Sequence of chain 55.B:
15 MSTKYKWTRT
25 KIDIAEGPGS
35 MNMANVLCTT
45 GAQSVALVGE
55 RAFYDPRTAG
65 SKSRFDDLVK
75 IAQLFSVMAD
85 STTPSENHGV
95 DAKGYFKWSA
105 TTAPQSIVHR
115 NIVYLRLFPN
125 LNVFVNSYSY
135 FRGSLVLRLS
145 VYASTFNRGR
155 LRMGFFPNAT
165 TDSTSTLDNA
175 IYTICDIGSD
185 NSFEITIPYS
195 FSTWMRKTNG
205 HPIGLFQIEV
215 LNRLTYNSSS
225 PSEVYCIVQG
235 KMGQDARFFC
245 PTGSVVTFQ

Sequence of chain 53.B:
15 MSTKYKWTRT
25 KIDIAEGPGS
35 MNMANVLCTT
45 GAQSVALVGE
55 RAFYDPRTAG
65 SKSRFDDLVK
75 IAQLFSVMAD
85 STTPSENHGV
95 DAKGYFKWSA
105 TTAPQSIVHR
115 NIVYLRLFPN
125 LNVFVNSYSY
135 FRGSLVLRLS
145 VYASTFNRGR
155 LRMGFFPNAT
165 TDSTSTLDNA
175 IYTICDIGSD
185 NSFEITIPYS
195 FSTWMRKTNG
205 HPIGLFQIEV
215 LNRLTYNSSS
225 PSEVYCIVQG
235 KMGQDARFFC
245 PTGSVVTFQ

Sequence of chain 55.A:
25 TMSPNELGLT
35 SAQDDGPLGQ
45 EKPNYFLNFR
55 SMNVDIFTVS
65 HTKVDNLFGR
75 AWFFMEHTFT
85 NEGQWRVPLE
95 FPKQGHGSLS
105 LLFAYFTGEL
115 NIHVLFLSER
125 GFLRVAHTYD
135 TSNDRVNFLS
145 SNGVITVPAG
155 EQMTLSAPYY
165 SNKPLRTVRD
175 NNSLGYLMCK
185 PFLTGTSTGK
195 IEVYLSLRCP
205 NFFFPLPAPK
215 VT

Binding-site contacts:
Ligand atom O4' contacts residue ARG68 of chain 55.B at 3.0 Å (salt-bridge).
Ligand atom O2' contacts residue TYR19 of chain 52.B at 3.7 Å.
Ligand atom C5' contacts residue ARG202 of chain 55.A at 3.9 Å.
Ligand atom O2' contacts residue THR17 of chain 53.B at 2.8 Å.
Ligand atom C2 contacts residue ARG55 of chain 55.B at 3.1 Å.
Ligand atom N3 contacts residue ARG55 of chain 55.B at 3.2 Å (salt-bridge).
Ligand atom O2' contacts residue LEU41 of chain 55.B at 3.8 Å.
Ligand atom O2' contacts residue THR44 of chain 55.B at 3.9 Å.
Ligand atom N1 contacts residue TRP21 of chain 53.B at 3.8 Å.
Ligand atom C4' contacts residue TYR19 of chain 52.B at 3.8 Å (hydrophobic).
Ligand atom C2' contacts residue THR17 of chain 53.B at 3.7 Å.
Ligand atom N1 contacts residue ARG68 of chain 55.B at 3.9 Å.
Ligand atom O2 contacts residue TYR58 of chain 55.B at 3.6 Å.
Ligand atom P contacts residue THR17 of chain 53.B at 3.9 Å.
Ligand atom OP1 contacts residue TYR19 of chain 52.B at 3.6 Å (h-bond).
Ligand atom N1 contacts residue ALA56 of chain 55.B at 3.2 Å (h-bond).
Ligand atom O2' contacts residue ARG55 of chain 55.B at 3.8 Å.
Ligand atom C2 contacts residue TRP21 of chain 53.B at 3.2 Å (hydrophobic).
Ligand atom C4 contacts residue TRP21 of chain 53.B at 3.7 Å (hydrophobic).
Ligand atom O2 contacts residue TRP21 of chain 53.B at 2.9 Å.
Ligand atom O4 contacts residue TRP21 of chain 53.B at 3.4 Å.
Ligand atom P contacts residue TYR19 of chain 52.B at 4.0 Å.
Ligand atom C6 contacts residue TYR58 of chain 55.B at 3.8 Å (hydrophobic).
Ligand atom O2' contacts residue ARG55 of chain 55.B at 3.1 Å (salt-bridge).
Ligand atom N1 contacts residue TYR58 of chain 55.B at 3.5 Å.
Ligand atom OP2 contacts residue ARG202 of chain 55.A at 3.6 Å.
Ligand atom OP2 contacts residue THR17 of chain 53.B at 3.5 Å.
Ligand atom C1' contacts residue TRP21 of chain 53.B at 3.9 Å (hydrophobic).
Ligand atom O4' contacts residue ARG202 of chain 55.A at 3.9 Å.
Ligand atom C2 contacts residue TYR58 of chain 55.B at 3.8 Å (hydrophobic).
Ligand atom N3 contacts residue TRP21 of chain 53.B at 3.2 Å.
Ligand atom O2' contacts residue CYS203 of chain 55.A at 3.3 Å (h-bond).
Ligand atom OP2 contacts residue ARG55 of chain 55.B at 2.9 Å (salt-bridge).
Ligand atom C1' contacts residue ARG68 of chain 55.B at 3.8 Å.
Ligand atom OP1 contacts residue MET15 of chain 53.B at 3.1 Å.
Ligand atom C2 contacts residue ALA56 of chain 55.B at 3.8 Å (hydrophobic).
Ligand atom C2' contacts residue ARG55 of chain 55.B at 3.4 Å.
Ligand atom N6 contacts residue TYR58 of chain 55.B at 3.5 Å (h-bond).
Ligand atom OP1 contacts residue THR17 of chain 53.B at 3.7 Å.
Ligand atom O3' contacts residue TYR19 of chain 52.B at 3.0 Å (h-bond).

Sequence of chain 52.B:
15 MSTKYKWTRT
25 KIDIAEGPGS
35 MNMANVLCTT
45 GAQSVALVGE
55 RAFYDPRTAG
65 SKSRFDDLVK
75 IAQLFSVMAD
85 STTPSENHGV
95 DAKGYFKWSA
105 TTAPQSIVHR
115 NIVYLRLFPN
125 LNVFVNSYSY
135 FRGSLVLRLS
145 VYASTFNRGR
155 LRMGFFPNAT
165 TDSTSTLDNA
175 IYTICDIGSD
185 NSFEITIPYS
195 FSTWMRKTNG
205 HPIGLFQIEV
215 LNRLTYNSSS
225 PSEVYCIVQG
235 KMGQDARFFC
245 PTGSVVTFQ

A protein and the small-molecule ligand that binds it are described below.
Small molecule (SMILES): Nc1ncnc2c1ncn2[C@@H]1O[C@H](CO)[C@@H](O[P](=O)(O)OC[C@H]2O[C@@H](n3ccc(=O)[nH]c3=O)[C@H](O)[C@@H]2O[P](=O)(O)OC[C@H]2O[C@@H](n3ccc(=O)[nH]c3=O)[C@H](O)[C@@H]2O[P](=O)(O)OC[C@H]2O[C@@H](n3ccc(=O)[nH]c3=O)[C@H](O)[C@@H]2O[P](=O)(O)OC[C@H]2O[C@@H](n3ccc(=O)[nH]c3=O)[C@H](O)[C@@H]2O[P](=O)(O)OC[C@H]2O[C@@H](n3ccc(=O)[nH]c3=O)[C@H](O)[C@@H]2O)[C@H]1O